Sequence of chain 2.B:
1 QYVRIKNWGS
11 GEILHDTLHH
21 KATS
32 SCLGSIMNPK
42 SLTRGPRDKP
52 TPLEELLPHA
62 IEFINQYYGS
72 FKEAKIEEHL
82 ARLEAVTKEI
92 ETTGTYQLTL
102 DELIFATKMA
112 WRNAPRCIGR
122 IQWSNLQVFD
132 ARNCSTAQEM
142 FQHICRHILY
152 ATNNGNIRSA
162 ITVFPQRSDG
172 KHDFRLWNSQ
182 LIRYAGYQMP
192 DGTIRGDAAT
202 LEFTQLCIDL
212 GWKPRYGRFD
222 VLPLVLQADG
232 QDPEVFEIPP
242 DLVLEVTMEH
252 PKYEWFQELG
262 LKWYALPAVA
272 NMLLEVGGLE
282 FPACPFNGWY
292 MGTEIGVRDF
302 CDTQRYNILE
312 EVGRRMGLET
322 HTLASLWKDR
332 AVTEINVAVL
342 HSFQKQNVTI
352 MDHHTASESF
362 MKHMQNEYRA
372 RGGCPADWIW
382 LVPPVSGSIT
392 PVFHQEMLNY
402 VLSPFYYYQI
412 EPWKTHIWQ

Binding-site contacts:
Ligand atom NH1 contacts residue TRP290 of chain 2.B at 2.9 Å (h-bond).
Ligand atom C contacts residue ASP300 of chain 2.B at 3.6 Å.
Ligand atom CD contacts residue HEM1 of chain 2.G at 4.1 Å.
Ligand atom OT1 contacts residue TYR291 of chain 2.B at 3.2 Å.
Ligand atom NE contacts residue HEM1 of chain 2.G at 4.0 Å.
Ligand atom CD contacts residue VAL270 of chain 2.B at 4.0 Å (hydrophobic).
Ligand atom CB contacts residue PRO268 of chain 2.B at 4.0 Å (hydrophobic).
Ligand atom CB contacts residue GLU295 of chain 2.B at 3.1 Å.
Ligand atom C contacts residue TYR291 of chain 2.B at 3.4 Å (hydrophobic).
Ligand atom NH1 contacts residue PRO268 of chain 2.B at 4.0 Å.
Ligand atom NE contacts residue GLU295 of chain 2.B at 2.7 Å (salt-bridge).
Ligand atom C contacts residue GLU295 of chain 2.B at 4.2 Å.
Ligand atom CA contacts residue GLU295 of chain 2.B at 3.5 Å.
Ligand atom CD contacts residue GLU295 of chain 2.B at 3.6 Å.
Ligand atom CZ contacts residue TRP290 of chain 2.B at 4.0 Å (hydrophobic).
Ligand atom OT2 contacts residue TYR291 of chain 2.B at 2.8 Å (h-bond).
Ligand atom S contacts residue HEM1 of chain 2.G at 3.5 Å (h-bond).
Ligand atom CA contacts residue TYR291 of chain 2.B at 4.2 Å (hydrophobic).
Ligand atom OT2 contacts residue ASP300 of chain 2.B at 3.7 Å.
Ligand atom S contacts residue GLY289 of chain 2.B at 3.9 Å.
Ligand atom NH1 contacts residue GLU295 of chain 2.B at 2.8 Å (salt-bridge).
Ligand atom N contacts residue GLU295 of chain 2.B at 2.8 Å (salt-bridge).
Ligand atom S contacts residue PRO268 of chain 2.B at 3.9 Å.
Ligand atom CZ contacts residue GLU295 of chain 2.B at 3.5 Å.
Ligand atom NE contacts residue PRO268 of chain 2.B at 3.6 Å.
Ligand atom CB contacts residue TYR291 of chain 2.B at 3.9 Å (hydrophobic).
Ligand atom CZ contacts residue HEM1 of chain 2.G at 3.8 Å.
Ligand atom OT2 contacts residue GLN181 of chain 2.B at 3.5 Å (h-bond).
Ligand atom CD contacts residue PRO268 of chain 2.B at 4.0 Å (hydrophobic).
Ligand atom CG contacts residue GLU295 of chain 2.B at 3.6 Å.
Ligand atom CA contacts residue GLN181 of chain 2.B at 4.2 Å.
Ligand atom CG contacts residue HEM1 of chain 2.G at 4.0 Å.
Ligand atom CZ contacts residue PRO268 of chain 2.B at 3.6 Å (hydrophobic).
Ligand atom OT2 contacts residue TYR265 of chain 2.B at 3.6 Å (h-bond).
Ligand atom NH1 contacts residue HEM1 of chain 2.G at 3.4 Å.
Ligand atom N contacts residue HEM1 of chain 2.G at 3.1 Å (h-bond).
Ligand atom OT1 contacts residue ASP300 of chain 2.B at 2.7 Å (salt-bridge).
Ligand atom CA contacts residue HEM1 of chain 2.G at 4.0 Å.
Ligand atom OT1 contacts residue GLU295 of chain 2.B at 3.5 Å.
Ligand atom NH1 contacts residue TYR291 of chain 2.B at 3.9 Å.

A small-molecule ligand and the protein it binds are described below.
Small molecule (SMILES): N/C(S)=N/CCC[C@H](N)C(=O)O